A small-molecule ligand and the protein it binds are described below.
Small molecule (SMILES): [H]/N=C(\N)c1cc(-c2ccccc2)c(CNC(=O)c2ccc3cc[nH]c3c2)s1

Binding-site contacts:
Ligand atom C07 contacts residue ASN47 of chain 2.A at 3.7 Å.
Ligand atom N01 contacts residue LEU48 of chain 2.A at 3.4 Å.
Ligand atom N03 contacts residue VAL51 of chain 2.A at 3.9 Å.
Ligand atom C16 contacts residue PRO172 of chain 2.A at 3.8 Å (hydrophobic).
Ligand atom C15 contacts residue PRO172 of chain 2.A at 3.6 Å (hydrophobic).
Ligand atom C13 contacts residue ASN47 of chain 2.A at 4.2 Å.
Ligand atom S21 contacts residue ASN47 of chain 2.A at 3.9 Å.
Ligand atom C16 contacts residue ASP220 of chain 2.A at 4.0 Å.
Ligand atom C10 contacts residue ASN47 of chain 2.A at 4.0 Å.
Ligand atom C19 contacts residue PRO172 of chain 2.A at 3.7 Å (hydrophobic).
Ligand atom N01 contacts residue GLU19 of chain 2.A at 2.9 Å (salt-bridge).
Ligand atom C24 contacts residue GLU44 of chain 2.A at 3.7 Å.
Ligand atom N09 contacts residue ASN47 of chain 2.A at 3.9 Å.
Ligand atom C04 contacts residue ASN47 of chain 2.A at 4.1 Å.
Ligand atom C27 contacts residue GLU44 of chain 2.A at 3.6 Å.
Ligand atom C08 contacts residue ASN47 of chain 2.A at 3.5 Å.
Ligand atom C19 contacts residue ASP220 of chain 2.A at 3.5 Å.
Ligand atom O11 contacts residue CSO43 of chain 2.A at 4.1 Å.
Ligand atom C26 contacts residue GLU44 of chain 2.A at 3.9 Å.
Ligand atom C23 contacts residue GLU44 of chain 2.A at 3.6 Å.
Ligand atom C14 contacts residue PRO172 of chain 2.A at 4.1 Å (hydrophobic).
Ligand atom C26 contacts residue CSO43 of chain 2.A at 3.9 Å.
Ligand atom C27 contacts residue CSO43 of chain 2.A at 4.0 Å.
Ligand atom C20 contacts residue PRO172 of chain 2.A at 4.3 Å (hydrophobic).
Ligand atom C02 contacts residue LEU48 of chain 2.A at 4.4 Å (hydrophobic).
Ligand atom N18 contacts residue ILE224 of chain 2.A at 4.2 Å.
Ligand atom C27 contacts residue ASN47 of chain 2.A at 3.9 Å.
Ligand atom C17 contacts residue PRO172 of chain 2.A at 4.4 Å (hydrophobic).
Ligand atom C16 contacts residue ILE224 of chain 2.A at 3.1 Å (hydrophobic).
Ligand atom C17 contacts residue ILE224 of chain 2.A at 3.1 Å (hydrophobic).
Ligand atom C05 contacts residue ASN47 of chain 2.A at 4.3 Å.
Ligand atom O11 contacts residue ASN47 of chain 2.A at 3.8 Å.
Ligand atom C20 contacts residue ASP220 of chain 2.A at 3.9 Å.
Ligand atom C25 contacts residue GLU44 of chain 2.A at 3.8 Å.
Ligand atom C05 contacts residue GLU44 of chain 2.A at 4.2 Å.
Ligand atom C02 contacts residue GLU19 of chain 2.A at 3.7 Å.
Ligand atom C22 contacts residue GLU44 of chain 2.A at 3.9 Å.
Ligand atom N03 contacts residue GLU19 of chain 2.A at 3.0 Å (salt-bridge).
Ligand atom C06 contacts residue ASN47 of chain 2.A at 4.2 Å.
Ligand atom C15 contacts residue ILE224 of chain 2.A at 4.2 Å (hydrophobic).

Sequence of chain 2.A:
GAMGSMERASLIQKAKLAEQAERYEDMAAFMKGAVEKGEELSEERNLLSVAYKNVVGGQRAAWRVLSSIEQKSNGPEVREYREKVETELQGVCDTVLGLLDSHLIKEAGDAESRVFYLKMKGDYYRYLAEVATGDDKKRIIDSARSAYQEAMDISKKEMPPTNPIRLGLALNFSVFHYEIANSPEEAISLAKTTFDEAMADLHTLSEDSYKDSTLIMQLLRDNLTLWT